The small molecule below binds the protein below.
Small molecule (SMILES): CC(=O)N[C@@H]1[C@@H](O)[C@H](O)[C@@H](CO)O[C@H]1O

Sequence of chain 1.B:
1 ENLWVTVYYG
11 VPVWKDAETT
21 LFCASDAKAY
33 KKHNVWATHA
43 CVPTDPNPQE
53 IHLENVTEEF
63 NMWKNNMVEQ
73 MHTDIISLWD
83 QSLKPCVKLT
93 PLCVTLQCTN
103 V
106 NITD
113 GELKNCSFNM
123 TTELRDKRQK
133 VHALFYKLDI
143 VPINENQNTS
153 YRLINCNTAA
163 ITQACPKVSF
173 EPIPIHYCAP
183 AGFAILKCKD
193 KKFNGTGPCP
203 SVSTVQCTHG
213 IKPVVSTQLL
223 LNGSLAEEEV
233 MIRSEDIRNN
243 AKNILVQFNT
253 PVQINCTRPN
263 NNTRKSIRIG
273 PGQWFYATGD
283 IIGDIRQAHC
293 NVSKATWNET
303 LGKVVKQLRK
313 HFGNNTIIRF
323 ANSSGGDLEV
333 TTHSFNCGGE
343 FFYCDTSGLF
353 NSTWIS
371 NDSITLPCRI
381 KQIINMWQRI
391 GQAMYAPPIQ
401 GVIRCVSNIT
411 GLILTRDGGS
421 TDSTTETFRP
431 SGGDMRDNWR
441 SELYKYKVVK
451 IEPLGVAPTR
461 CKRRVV

Binding-site contacts:
Ligand atom C3 contacts residue ASN196 of chain 1.B at 3.8 Å.
Ligand atom O5 contacts residue THR198 of chain 1.B at 4.0 Å.
Ligand atom C2 contacts residue ASN196 of chain 1.B at 2.4 Å.
Ligand atom C8 contacts residue SER236 of chain 1.B at 3.4 Å.
Ligand atom C4 contacts residue ASN196 of chain 1.B at 4.2 Å.
Ligand atom C1 contacts residue THR198 of chain 1.B at 3.8 Å.
Ligand atom C5 contacts residue ASN196 of chain 1.B at 3.7 Å.
Ligand atom O7 contacts residue HIS313 of chain 1.B at 4.5 Å.
Ligand atom N2 contacts residue ASN196 of chain 1.B at 2.9 Å (h-bond).
Ligand atom C8 contacts residue ASN196 of chain 1.B at 3.7 Å.
Ligand atom C5 contacts residue THR198 of chain 1.B at 4.0 Å.
Ligand atom C7 contacts residue ASN196 of chain 1.B at 3.1 Å.
Ligand atom O5 contacts residue ASN196 of chain 1.B at 2.4 Å (h-bond).
Ligand atom O7 contacts residue ASN196 of chain 1.B at 2.9 Å (h-bond).
Ligand atom C1 contacts residue ASN196 of chain 1.B at 1.4 Å.